A small-molecule ligand and the protein it binds are described below.
Small molecule (SMILES): N#Cc1ccc(-c2cnc3ccc(NCc4ccccc4)nn23)cc1

Binding-site contacts:
Ligand atom C9 contacts residue MET99 of chain 1.A at 3.7 Å (hydrophobic).
Ligand atom N1 contacts residue MET99 of chain 1.A at 2.7 Å (h-bond).
Ligand atom C8 contacts residue TYR98 of chain 1.A at 3.9 Å (hydrophobic).
Ligand atom C7 contacts residue LEU165 of chain 1.A at 3.3 Å (hydrophobic).
Ligand atom C contacts residue PHE96 of chain 1.A at 3.6 Å (hydrophobic).
Ligand atom C2 contacts residue PHE177 of chain 1.A at 3.7 Å (hydrophobic).
Ligand atom N contacts residue PHE96 of chain 1.A at 3.5 Å.
Ligand atom C3 contacts residue PHE177 of chain 1.A at 3.9 Å (hydrophobic).
Ligand atom C3 contacts residue PHE96 of chain 1.A at 3.8 Å (hydrophobic).
Ligand atom N contacts residue GOL1 of chain 1.D at 3.3 Å.
Ligand atom C10 contacts residue MET99 of chain 1.A at 3.0 Å (hydrophobic).
Ligand atom C6 contacts residue PHE177 of chain 1.A at 3.6 Å (hydrophobic).
Ligand atom N1 contacts residue GLU97 of chain 1.A at 3.8 Å.
Ligand atom C11 contacts residue GLY102 of chain 1.A at 3.8 Å.
Ligand atom C4 contacts residue ALA49 of chain 1.A at 3.8 Å (hydrophobic).
Ligand atom N3 contacts residue LEU165 of chain 1.A at 3.9 Å.
Ligand atom N contacts residue LYS51 of chain 1.A at 3.2 Å (salt-bridge).
Ligand atom C8 contacts residue MET99 of chain 1.A at 3.6 Å (hydrophobic).
Ligand atom C10 contacts residue TYR98 of chain 1.A at 3.6 Å (hydrophobic).
Ligand atom N4 contacts residue LEU165 of chain 1.A at 3.5 Å.
Ligand atom C8 contacts residue LEU165 of chain 1.A at 3.6 Å (hydrophobic).
Ligand atom C8 contacts residue ALA49 of chain 1.A at 3.4 Å (hydrophobic).
Ligand atom C2 contacts residue GOL1 of chain 1.D at 3.9 Å.
Ligand atom C5 contacts residue VAL31 of chain 1.A at 3.9 Å (hydrophobic).
Ligand atom C17 contacts residue VAL31 of chain 1.A at 3.7 Å (hydrophobic).
Ligand atom C1 contacts residue GOL1 of chain 1.D at 3.8 Å.
Ligand atom N1 contacts residue TYR98 of chain 1.A at 3.4 Å.
Ligand atom C12 contacts residue LEU165 of chain 1.A at 3.9 Å (hydrophobic).
Ligand atom C2 contacts residue PHE96 of chain 1.A at 3.4 Å (hydrophobic).
Ligand atom C15 contacts residue PHE177 of chain 1.A at 3.9 Å (hydrophobic).
Ligand atom C18 contacts residue LEU23 of chain 1.A at 3.9 Å (hydrophobic).
Ligand atom N1 contacts residue LEU165 of chain 1.A at 3.9 Å.
Ligand atom C4 contacts residue LEU165 of chain 1.A at 3.8 Å (hydrophobic).
Ligand atom C18 contacts residue GLY24 of chain 1.A at 3.4 Å.
Ligand atom C9 contacts residue LEU165 of chain 1.A at 3.9 Å (hydrophobic).
Ligand atom C1 contacts residue PHE177 of chain 1.A at 3.6 Å (hydrophobic).
Ligand atom C8 contacts residue GLU97 of chain 1.A at 3.2 Å.
Ligand atom C contacts residue GOL1 of chain 1.D at 3.3 Å.
Ligand atom C7 contacts residue ALA49 of chain 1.A at 3.7 Å (hydrophobic).
Ligand atom C9 contacts residue TYR98 of chain 1.A at 3.8 Å (hydrophobic).

Sequence of chain 1.A:
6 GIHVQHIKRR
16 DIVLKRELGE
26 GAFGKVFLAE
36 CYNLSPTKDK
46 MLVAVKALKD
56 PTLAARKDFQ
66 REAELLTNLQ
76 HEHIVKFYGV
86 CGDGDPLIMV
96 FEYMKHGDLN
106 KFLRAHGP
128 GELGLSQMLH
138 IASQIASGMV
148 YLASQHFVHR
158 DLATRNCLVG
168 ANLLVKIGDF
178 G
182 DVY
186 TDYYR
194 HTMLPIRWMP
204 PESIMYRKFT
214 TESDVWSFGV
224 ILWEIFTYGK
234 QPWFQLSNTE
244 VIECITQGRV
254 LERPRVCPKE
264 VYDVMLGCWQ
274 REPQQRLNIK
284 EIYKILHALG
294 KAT